Binding-site contacts:
Ligand atom C2 contacts residue NAG1 of chain 49.N at 4.1 Å.
Ligand atom C2 contacts residue ASN75 of chain 49.A at 2.6 Å.
Ligand atom O3 contacts residue NAG1 of chain 49.N at 2.4 Å (h-bond).
Ligand atom C8 contacts residue MET126 of chain 49.A at 3.7 Å (hydrophobic).
Ligand atom C1 contacts residue ASN75 of chain 49.A at 1.3 Å.
Ligand atom O6 contacts residue THR48 of chain 49.B at 4.0 Å.
Ligand atom O5 contacts residue THR48 of chain 49.B at 4.0 Å.
Ligand atom C6 contacts residue CYS45 of chain 49.B at 4.4 Å (hydrophobic).
Ligand atom N2 contacts residue ASN75 of chain 49.A at 3.0 Å (h-bond).
Ligand atom O6 contacts residue NAG1 of chain 49.N at 4.1 Å.
Ligand atom C7 contacts residue MET126 of chain 49.A at 3.8 Å (hydrophobic).
Ligand atom C6 contacts residue NAG1 of chain 49.N at 3.4 Å.
Ligand atom C6 contacts residue THR48 of chain 49.B at 4.4 Å.
Ligand atom O6 contacts residue GLU46 of chain 49.B at 3.8 Å.
Ligand atom C8 contacts residue PHE98 of chain 49.A at 3.6 Å (hydrophobic).
Ligand atom C4 contacts residue ASN75 of chain 49.A at 4.0 Å.
Ligand atom C6 contacts residue ASN75 of chain 49.A at 3.8 Å.
Ligand atom O7 contacts residue ASN75 of chain 49.A at 3.2 Å (h-bond).
Ligand atom C7 contacts residue ASN75 of chain 49.A at 2.8 Å.
Ligand atom O5 contacts residue ASN75 of chain 49.A at 2.1 Å (h-bond).
Ligand atom C3 contacts residue NAG1 of chain 49.N at 3.3 Å.
Ligand atom C4 contacts residue NAG1 of chain 49.N at 2.9 Å.
Ligand atom O6 contacts residue ASN75 of chain 49.A at 3.8 Å.
Ligand atom O7 contacts residue MET126 of chain 49.A at 3.1 Å.
Ligand atom O6 contacts residue CYS45 of chain 49.B at 3.4 Å (h-bond).
Ligand atom C8 contacts residue ASN75 of chain 49.A at 3.0 Å.
Ligand atom O4 contacts residue NAG1 of chain 49.N at 1.6 Å.
Ligand atom C5 contacts residue ASN75 of chain 49.A at 3.2 Å.
Ligand atom C5 contacts residue NAG1 of chain 49.N at 3.7 Å.
Ligand atom C3 contacts residue ASN75 of chain 49.A at 3.5 Å.

Sequence of chain 49.A:
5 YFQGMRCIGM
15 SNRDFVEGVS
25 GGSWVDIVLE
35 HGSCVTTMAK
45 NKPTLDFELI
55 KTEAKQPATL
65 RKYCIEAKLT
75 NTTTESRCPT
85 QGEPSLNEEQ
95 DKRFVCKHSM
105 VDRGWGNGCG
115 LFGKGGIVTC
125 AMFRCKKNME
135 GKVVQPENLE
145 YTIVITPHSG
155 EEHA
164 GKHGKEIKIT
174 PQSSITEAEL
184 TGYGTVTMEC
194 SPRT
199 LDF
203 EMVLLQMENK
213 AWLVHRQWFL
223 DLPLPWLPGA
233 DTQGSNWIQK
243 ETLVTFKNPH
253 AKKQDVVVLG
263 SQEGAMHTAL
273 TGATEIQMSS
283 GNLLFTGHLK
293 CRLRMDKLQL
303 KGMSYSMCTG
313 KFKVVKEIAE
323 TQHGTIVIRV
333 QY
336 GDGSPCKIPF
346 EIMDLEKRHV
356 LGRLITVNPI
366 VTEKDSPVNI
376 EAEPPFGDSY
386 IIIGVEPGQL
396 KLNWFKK

Sequence of chain 49.B:
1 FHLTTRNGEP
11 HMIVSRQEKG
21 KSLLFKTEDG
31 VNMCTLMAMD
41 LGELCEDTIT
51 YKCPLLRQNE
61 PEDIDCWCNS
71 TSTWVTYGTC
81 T

A small-molecule ligand and the protein it binds are described below.
Small molecule (SMILES): CC(=O)N[C@@H]1[C@@H](O)[C@H](O)[C@@H](CO)O[C@H]1O